The protein below binds the small molecule below.
Small molecule (SMILES): CC(=O)N[C@H]1[C@H](O[C@H]2[C@H](O)[C@@H](NC(C)=O)CO[C@@H]2CO)O[C@H](CO)[C@@H](O[C@@H]2O[C@H](CO)[C@@H](O[C@@H]3O[C@H](CO)[C@@H](O[C@H]4O[C@H](CO)[C@@H](O[C@H]5O[C@H](CO)[C@@H](O)[C@H](O)[C@@H]5O)[C@H](O)[C@@H]4O)[C@H](O)[C@@H]3O)[C@H](O)[C@@H]2O)[C@@H]1O

Sequence of chain 1.A:
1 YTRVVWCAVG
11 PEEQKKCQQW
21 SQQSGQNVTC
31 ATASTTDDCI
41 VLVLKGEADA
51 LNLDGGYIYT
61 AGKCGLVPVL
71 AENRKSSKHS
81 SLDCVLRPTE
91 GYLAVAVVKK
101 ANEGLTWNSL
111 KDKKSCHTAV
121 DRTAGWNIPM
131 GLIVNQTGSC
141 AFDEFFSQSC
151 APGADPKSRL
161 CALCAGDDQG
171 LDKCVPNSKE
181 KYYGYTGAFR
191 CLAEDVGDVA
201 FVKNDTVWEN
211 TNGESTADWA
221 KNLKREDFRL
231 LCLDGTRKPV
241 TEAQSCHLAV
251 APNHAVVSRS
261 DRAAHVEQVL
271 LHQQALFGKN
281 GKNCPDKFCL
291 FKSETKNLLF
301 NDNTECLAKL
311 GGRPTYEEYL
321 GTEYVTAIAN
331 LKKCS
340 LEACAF

Binding-site contacts:
Ligand atom C6 contacts residue LYS75 of chain 1.A at 3.7 Å.
Ligand atom O6 contacts residue LYS75 of chain 1.A at 4.0 Å.
Ligand atom C5 contacts residue TRP208 of chain 1.A at 3.8 Å (hydrophobic).
Ligand atom C5 contacts residue ASN204 of chain 1.A at 3.6 Å.
Ligand atom C8 contacts residue ALA243 of chain 1.A at 4.1 Å (hydrophobic).
Ligand atom C3 contacts residue ASN204 of chain 1.A at 3.8 Å.
Ligand atom O6 contacts residue ASP205 of chain 1.A at 2.6 Å (salt-bridge).
Ligand atom C5 contacts residue LYS75 of chain 1.A at 4.3 Å.
Ligand atom C2 contacts residue ASN204 of chain 1.A at 2.4 Å.
Ligand atom O2 contacts residue LYS75 of chain 1.A at 4.4 Å.
Ligand atom O6 contacts residue GLU209 of chain 1.A at 4.5 Å.
Ligand atom O7 contacts residue TRP208 of chain 1.A at 3.8 Å.
Ligand atom C1 contacts residue ASN204 of chain 1.A at 1.4 Å.
Ligand atom C1 contacts residue TRP208 of chain 1.A at 3.9 Å (hydrophobic).
Ligand atom C7 contacts residue TRP208 of chain 1.A at 4.3 Å (hydrophobic).
Ligand atom C1 contacts residue ASP205 of chain 1.A at 4.4 Å.
Ligand atom O5 contacts residue ASP205 of chain 1.A at 3.7 Å.
Ligand atom C8 contacts residue GLN244 of chain 1.A at 3.2 Å.
Ligand atom O2 contacts residue SER77 of chain 1.A at 3.7 Å.
Ligand atom O5 contacts residue ASN204 of chain 1.A at 2.3 Å (h-bond).
Ligand atom O2 contacts residue SER76 of chain 1.A at 4.4 Å.
Ligand atom C7 contacts residue ASN204 of chain 1.A at 3.4 Å.
Ligand atom O3 contacts residue LYS75 of chain 1.A at 3.9 Å.
Ligand atom O7 contacts residue ASN204 of chain 1.A at 3.7 Å.
Ligand atom O4 contacts residue LYS75 of chain 1.A at 4.5 Å.
Ligand atom O7 contacts residue GLN244 of chain 1.A at 4.0 Å.
Ligand atom C8 contacts residue GLU214 of chain 1.A at 3.8 Å.
Ligand atom C4 contacts residue ASN204 of chain 1.A at 4.2 Å.
Ligand atom C5 contacts residue ASP205 of chain 1.A at 4.5 Å.
Ligand atom C8 contacts residue ASN204 of chain 1.A at 4.5 Å.
Ligand atom C7 contacts residue LEU93 of chain 1.A at 4.3 Å (hydrophobic).
Ligand atom O3 contacts residue SER77 of chain 1.A at 3.6 Å (h-bond).
Ligand atom C7 contacts residue GLN244 of chain 1.A at 4.1 Å.
Ligand atom O6 contacts residue SER77 of chain 1.A at 4.1 Å.
Ligand atom O7 contacts residue LEU93 of chain 1.A at 4.3 Å.
Ligand atom C8 contacts residue LEU93 of chain 1.A at 3.8 Å (hydrophobic).
Ligand atom C6 contacts residue ASP205 of chain 1.A at 3.9 Å.
Ligand atom C6 contacts residue TRP208 of chain 1.A at 3.9 Å (hydrophobic).
Ligand atom O5 contacts residue TRP208 of chain 1.A at 3.9 Å.
Ligand atom N2 contacts residue ASN204 of chain 1.A at 2.9 Å (h-bond).